This protein binds this small molecule.
Small molecule (SMILES): Nc1nc2ncc(C=O)nc2c(=O)[nH]1

Sequence of chain 1.G:
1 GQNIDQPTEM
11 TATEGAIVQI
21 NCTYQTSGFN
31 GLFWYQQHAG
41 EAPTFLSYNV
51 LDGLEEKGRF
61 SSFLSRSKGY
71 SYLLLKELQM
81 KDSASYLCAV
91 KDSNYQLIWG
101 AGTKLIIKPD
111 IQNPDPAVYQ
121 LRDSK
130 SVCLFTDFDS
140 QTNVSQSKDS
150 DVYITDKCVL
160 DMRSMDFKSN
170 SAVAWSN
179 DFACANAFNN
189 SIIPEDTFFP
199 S

Sequence of chain 1.A:
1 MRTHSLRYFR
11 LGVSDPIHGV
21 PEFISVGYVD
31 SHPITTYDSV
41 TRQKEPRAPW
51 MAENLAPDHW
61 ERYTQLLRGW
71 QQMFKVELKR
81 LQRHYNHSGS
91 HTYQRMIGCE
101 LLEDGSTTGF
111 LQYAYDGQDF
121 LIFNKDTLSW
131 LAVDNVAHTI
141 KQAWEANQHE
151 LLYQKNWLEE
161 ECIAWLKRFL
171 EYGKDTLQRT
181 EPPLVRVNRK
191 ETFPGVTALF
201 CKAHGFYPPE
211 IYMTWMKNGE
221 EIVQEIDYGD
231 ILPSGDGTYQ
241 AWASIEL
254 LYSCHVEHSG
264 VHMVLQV

Binding-site contacts:
Ligand atom C4 contacts residue ARG10 of chain 1.A at 3.9 Å.
Ligand atom C7 contacts residue TYR63 of chain 1.A at 3.5 Å (hydrophobic).
Ligand atom O4 contacts residue ARG10 of chain 1.A at 3.5 Å (salt-bridge).
Ligand atom N3 contacts residue ARG95 of chain 1.A at 3.4 Å (salt-bridge).
Ligand atom N3 contacts residue ARG10 of chain 1.A at 3.8 Å.
Ligand atom C8A contacts residue TYR8 of chain 1.A at 3.7 Å (hydrophobic).
Ligand atom C6 contacts residue TYR63 of chain 1.A at 4.2 Å (hydrophobic).
Ligand atom N1 contacts residue TRP70 of chain 1.A at 4.0 Å.
Ligand atom N1 contacts residue TYR8 of chain 1.A at 4.2 Å.
Ligand atom C4 contacts residue TYR8 of chain 1.A at 3.7 Å (hydrophobic).
Ligand atom C2 contacts residue ILE97 of chain 1.A at 4.0 Å (hydrophobic).
Ligand atom N5 contacts residue LEU67 of chain 1.A at 4.2 Å.
Ligand atom N8 contacts residue TYR8 of chain 1.A at 3.7 Å.
Ligand atom N2 contacts residue ILE97 of chain 1.A at 3.7 Å.
Ligand atom C9 contacts residue LEU67 of chain 1.A at 3.6 Å (hydrophobic).
Ligand atom N3 contacts residue ILE97 of chain 1.A at 3.6 Å.
Ligand atom O4 contacts residue TRP70 of chain 1.A at 4.1 Å.
Ligand atom O4 contacts residue ARG95 of chain 1.A at 4.1 Å.
Ligand atom C7 contacts residue TYR8 of chain 1.A at 3.5 Å (hydrophobic).
Ligand atom C6 contacts residue TRP70 of chain 1.A at 4.1 Å (hydrophobic).
Ligand atom C9 contacts residue TYR8 of chain 1.A at 3.5 Å (hydrophobic).
Ligand atom N8 contacts residue TYR63 of chain 1.A at 3.6 Å.
Ligand atom C6 contacts residue TYR8 of chain 1.A at 3.4 Å (hydrophobic).
Ligand atom C9 contacts residue LYS44 of chain 1.A at 1.4 Å.
Ligand atom C2 contacts residue TRP157 of chain 1.A at 4.0 Å (hydrophobic).
Ligand atom C6 contacts residue LYS44 of chain 1.A at 2.5 Å.
Ligand atom C4A contacts residue TYR8 of chain 1.A at 3.7 Å (hydrophobic).
Ligand atom N2 contacts residue ARG95 of chain 1.A at 4.2 Å.
Ligand atom C7 contacts residue LYS44 of chain 1.A at 3.0 Å.
Ligand atom O4 contacts residue TYR8 of chain 1.A at 3.6 Å.
Ligand atom N5 contacts residue TYR8 of chain 1.A at 3.5 Å.
Ligand atom N1 contacts residue TRP157 of chain 1.A at 3.6 Å.
Ligand atom C4 contacts residue TRP70 of chain 1.A at 3.7 Å (hydrophobic).
Ligand atom N5 contacts residue LYS44 of chain 1.A at 3.7 Å.
Ligand atom C4A contacts residue TRP70 of chain 1.A at 3.5 Å (hydrophobic).
Ligand atom N5 contacts residue TRP70 of chain 1.A at 3.6 Å.
Ligand atom C8A contacts residue TRP70 of chain 1.A at 3.8 Å (hydrophobic).
Ligand atom C6 contacts residue LEU67 of chain 1.A at 4.0 Å (hydrophobic).
Ligand atom N2 contacts residue TRP157 of chain 1.A at 3.7 Å.
Ligand atom C4 contacts residue ARG95 of chain 1.A at 4.2 Å.